The small molecule below binds the protein below.
Small molecule (SMILES): CC(CCO)CCO

Binding-site contacts:
Ligand atom C01 contacts residue GLY4 of chain 1.A at 3.7 Å.
Ligand atom C06 contacts residue GLY4 of chain 1.A at 3.3 Å.
Ligand atom C04 contacts residue THR100 of chain 1.A at 3.8 Å.
Ligand atom C02 contacts residue THR100 of chain 1.A at 4.2 Å.
Ligand atom C03 contacts residue VAL6 of chain 1.A at 4.1 Å (hydrophobic).
Ligand atom C06 contacts residue THR100 of chain 1.A at 4.0 Å.
Ligand atom O08 contacts residue THR100 of chain 1.A at 4.1 Å.
Ligand atom C02 contacts residue GLY4 of chain 1.A at 3.2 Å.
Ligand atom O05 contacts residue THR100 of chain 1.A at 3.0 Å (h-bond).
Ligand atom C01 contacts residue TYR5 of chain 1.A at 4.1 Å (hydrophobic).
Ligand atom O05 contacts residue PRO103 of chain 1.A at 4.4 Å.
Ligand atom C02 contacts residue VAL6 of chain 1.A at 3.9 Å (hydrophobic).
Ligand atom C04 contacts residue VAL6 of chain 1.A at 3.6 Å (hydrophobic).
Ligand atom C01 contacts residue VAL6 of chain 1.A at 3.9 Å (hydrophobic).

Sequence of chain 1.A:
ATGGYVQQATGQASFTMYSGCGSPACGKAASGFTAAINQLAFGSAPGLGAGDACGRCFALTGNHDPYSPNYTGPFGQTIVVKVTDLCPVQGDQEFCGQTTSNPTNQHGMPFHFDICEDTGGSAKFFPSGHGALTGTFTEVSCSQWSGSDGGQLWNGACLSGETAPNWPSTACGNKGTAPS